Sequence of chain 1.E:
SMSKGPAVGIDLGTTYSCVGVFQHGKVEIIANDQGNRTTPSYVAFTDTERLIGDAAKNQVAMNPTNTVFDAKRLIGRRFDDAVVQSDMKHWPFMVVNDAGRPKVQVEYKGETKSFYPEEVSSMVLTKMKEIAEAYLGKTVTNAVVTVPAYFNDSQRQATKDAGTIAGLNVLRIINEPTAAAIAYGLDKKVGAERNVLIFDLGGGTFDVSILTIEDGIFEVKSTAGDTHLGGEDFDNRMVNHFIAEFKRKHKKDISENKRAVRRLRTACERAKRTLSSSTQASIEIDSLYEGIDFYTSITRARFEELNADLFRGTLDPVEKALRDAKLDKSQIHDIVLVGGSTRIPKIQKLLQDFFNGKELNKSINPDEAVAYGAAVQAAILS

Binding-site contacts:
Ligand atom C4 contacts residue ARG347 of chain 1.E at 4.2 Å.
Ligand atom N contacts residue ILE348 of chain 1.E at 4.2 Å.
Ligand atom C7 contacts residue ARG277 of chain 1.E at 3.9 Å.
Ligand atom N1 contacts residue SER345 of chain 1.E at 3.8 Å.
Ligand atom C contacts residue ARG277 of chain 1.E at 4.0 Å.
Ligand atom N contacts residue ARG277 of chain 1.E at 3.9 Å.
Ligand atom C3 contacts residue ARG277 of chain 1.E at 2.9 Å.
Ligand atom C contacts residue GLY344 of chain 1.E at 3.6 Å.
Ligand atom C8 contacts residue LYS276 of chain 1.E at 3.8 Å.
Ligand atom C1 contacts residue SER280 of chain 1.E at 3.8 Å.
Ligand atom C8 contacts residue ILE348 of chain 1.E at 3.8 Å (hydrophobic).
Ligand atom O1 contacts residue SER345 of chain 1.E at 3.8 Å.
Ligand atom C8 contacts residue SER280 of chain 1.E at 4.0 Å.
Ligand atom N contacts residue ARG347 of chain 1.E at 4.3 Å.
Ligand atom C1 contacts residue GLY344 of chain 1.E at 4.0 Å.
Ligand atom C3 contacts residue ARG347 of chain 1.E at 4.0 Å.
Ligand atom N contacts residue GLY344 of chain 1.E at 4.2 Å.
Ligand atom C9 contacts residue SER345 of chain 1.E at 4.0 Å.
Ligand atom C2 contacts residue SER280 of chain 1.E at 3.8 Å.
Ligand atom C5 contacts residue ARG347 of chain 1.E at 4.1 Å.
Ligand atom C contacts residue ARG347 of chain 1.E at 4.2 Å.
Ligand atom C3 contacts residue SER280 of chain 1.E at 3.3 Å.
Ligand atom C7 contacts residue ARG347 of chain 1.E at 3.5 Å.
Ligand atom N1 contacts residue LYS276 of chain 1.E at 3.8 Å.
Ligand atom C8 contacts residue GLY344 of chain 1.E at 3.8 Å.
Ligand atom C1 contacts residue ARG347 of chain 1.E at 4.2 Å.
Ligand atom O contacts residue ARG277 of chain 1.E at 4.0 Å.
Ligand atom O1 contacts residue GLY344 of chain 1.E at 3.3 Å.
Ligand atom C9 contacts residue GLY344 of chain 1.E at 3.2 Å.
Ligand atom C6 contacts residue ARG277 of chain 1.E at 4.2 Å.
Ligand atom C4 contacts residue SER280 of chain 1.E at 4.0 Å.
Ligand atom C1 contacts residue ARG277 of chain 1.E at 3.9 Å.
Ligand atom O contacts residue GLY344 of chain 1.E at 4.2 Å.
Ligand atom O contacts residue ARG347 of chain 1.E at 3.5 Å (salt-bridge).
Ligand atom N1 contacts residue GLY344 of chain 1.E at 3.4 Å (h-bond).
Ligand atom C2 contacts residue ARG277 of chain 1.E at 3.7 Å.
Ligand atom C2 contacts residue ARG347 of chain 1.E at 3.7 Å.
Ligand atom N contacts residue SER280 of chain 1.E at 3.0 Å (h-bond).
Ligand atom C6 contacts residue ARG347 of chain 1.E at 3.8 Å.
Ligand atom C4 contacts residue ARG277 of chain 1.E at 3.2 Å.

A small-molecule ligand and the protein it binds are described below.
Small molecule (SMILES): O=c1[nH]cnc2c1oc1ccccc12